This protein binds this small molecule.
Small molecule (SMILES): CCO/N=C/c1ccc(OCCCCCN2CCN(c3ccncc3)C2=O)cc1

Sequence of chain 3.C:
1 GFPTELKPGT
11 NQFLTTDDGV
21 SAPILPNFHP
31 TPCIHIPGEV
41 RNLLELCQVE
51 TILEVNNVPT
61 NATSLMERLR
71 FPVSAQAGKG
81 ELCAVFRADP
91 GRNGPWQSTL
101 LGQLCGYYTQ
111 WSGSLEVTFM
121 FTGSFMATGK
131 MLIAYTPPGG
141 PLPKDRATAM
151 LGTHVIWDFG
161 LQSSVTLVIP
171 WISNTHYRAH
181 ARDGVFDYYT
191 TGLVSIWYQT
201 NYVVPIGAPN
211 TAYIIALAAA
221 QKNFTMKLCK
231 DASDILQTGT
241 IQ

Binding-site contacts:
Ligand atom OAB contacts residue ILE113 of chain 3.A at 3.2 Å (h-bond).
Ligand atom CAF contacts residue ASP112 of chain 3.A at 3.6 Å.
Ligand atom CAA contacts residue TYR153 of chain 3.A at 3.7 Å (hydrophobic).
Ligand atom CAE contacts residue ASN228 of chain 3.A at 3.4 Å.
Ligand atom CAF contacts residue TRP203 of chain 3.A at 3.8 Å (hydrophobic).
Ligand atom CAG contacts residue ASN228 of chain 3.A at 3.2 Å.
Ligand atom CAG contacts residue TRP203 of chain 3.A at 3.6 Å (hydrophobic).
Ligand atom CAN contacts residue ILE111 of chain 3.A at 3.8 Å (hydrophobic).
Ligand atom CAD contacts residue ASP112 of chain 3.A at 3.7 Å.
Ligand atom CAI contacts residue VAL192 of chain 3.A at 3.9 Å (hydrophobic).
Ligand atom OAW contacts residue MET195 of chain 3.A at 3.3 Å.
Ligand atom CAA contacts residue VAL179 of chain 3.A at 3.3 Å (hydrophobic).
Ligand atom NAT contacts residue PHE155 of chain 3.A at 3.9 Å.
Ligand atom OAW contacts residue ILE111 of chain 3.A at 3.9 Å.
Ligand atom CAE contacts residue GLN202 of chain 3.A at 3.4 Å.
Ligand atom CAG contacts residue GLN202 of chain 3.A at 3.5 Å.
Ligand atom CBA contacts residue TRP203 of chain 3.A at 3.3 Å (hydrophobic).
Ligand atom CAS contacts residue TRP203 of chain 3.A at 3.5 Å (hydrophobic).
Ligand atom OAB contacts residue TRP203 of chain 3.A at 3.8 Å.
Ligand atom CAX contacts residue TRP203 of chain 3.A at 3.5 Å (hydrophobic).
Ligand atom CAR contacts residue TYR201 of chain 3.A at 3.5 Å (hydrophobic).
Ligand atom CAA contacts residue SER178 of chain 3.A at 3.5 Å.
Ligand atom CAJ contacts residue PHE155 of chain 3.A at 3.8 Å (hydrophobic).
Ligand atom CAH contacts residue PHE155 of chain 3.A at 3.7 Å (hydrophobic).
Ligand atom CAL contacts residue PHE155 of chain 3.A at 3.7 Å (hydrophobic).
Ligand atom NBB contacts residue TRP203 of chain 3.A at 3.9 Å.
Ligand atom CAA contacts residue PRO177 of chain 3.A at 3.3 Å (hydrophobic).
Ligand atom CAK contacts residue PHE135 of chain 3.A at 3.6 Å (hydrophobic).
Ligand atom CAC contacts residue PHE137 of chain 3.A at 3.8 Å (hydrophobic).
Ligand atom NBC contacts residue TRP203 of chain 3.A at 3.2 Å.
Ligand atom OAB contacts residue ASP112 of chain 3.A at 3.6 Å.
Ligand atom CAI contacts residue PHE135 of chain 3.A at 3.7 Å (hydrophobic).
Ligand atom CAS contacts residue ASN228 of chain 3.A at 3.7 Å.
Ligand atom CAS contacts residue TYR201 of chain 3.A at 3.7 Å (hydrophobic).
Ligand atom CAC contacts residue PHE233 of chain 3.A at 3.9 Å (hydrophobic).
Ligand atom CBA contacts residue ASN228 of chain 3.A at 3.8 Å.
Ligand atom CAD contacts residue THR114 of chain 3.A at 3.6 Å.
Ligand atom CAP contacts residue PHE135 of chain 3.A at 3.6 Å (hydrophobic).
Ligand atom CAP contacts residue ILE111 of chain 3.A at 3.6 Å (hydrophobic).
Ligand atom CAL contacts residue PRO177 of chain 3.A at 3.7 Å (hydrophobic).

Sequence of chain 3.A:
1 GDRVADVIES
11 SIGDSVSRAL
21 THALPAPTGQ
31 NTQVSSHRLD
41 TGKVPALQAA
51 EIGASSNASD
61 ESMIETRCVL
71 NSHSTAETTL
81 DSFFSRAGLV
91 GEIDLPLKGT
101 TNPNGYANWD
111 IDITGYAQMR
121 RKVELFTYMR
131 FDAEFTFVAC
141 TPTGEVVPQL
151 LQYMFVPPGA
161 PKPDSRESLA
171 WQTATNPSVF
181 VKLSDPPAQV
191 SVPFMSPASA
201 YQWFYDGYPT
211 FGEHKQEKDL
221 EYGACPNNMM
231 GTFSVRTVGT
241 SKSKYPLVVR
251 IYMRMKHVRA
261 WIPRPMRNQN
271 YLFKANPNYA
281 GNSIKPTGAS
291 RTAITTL

Sequence of chain 4.C:
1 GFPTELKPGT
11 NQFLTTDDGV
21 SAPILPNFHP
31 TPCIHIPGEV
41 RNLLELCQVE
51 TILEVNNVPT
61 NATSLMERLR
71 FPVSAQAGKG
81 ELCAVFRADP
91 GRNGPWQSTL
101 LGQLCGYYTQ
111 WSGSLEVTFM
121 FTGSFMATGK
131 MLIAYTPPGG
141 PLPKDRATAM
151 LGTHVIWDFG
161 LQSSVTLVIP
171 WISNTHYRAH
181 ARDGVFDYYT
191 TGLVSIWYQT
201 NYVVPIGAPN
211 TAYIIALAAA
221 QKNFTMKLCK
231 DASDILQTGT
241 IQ